Sequence of chain 4.B:
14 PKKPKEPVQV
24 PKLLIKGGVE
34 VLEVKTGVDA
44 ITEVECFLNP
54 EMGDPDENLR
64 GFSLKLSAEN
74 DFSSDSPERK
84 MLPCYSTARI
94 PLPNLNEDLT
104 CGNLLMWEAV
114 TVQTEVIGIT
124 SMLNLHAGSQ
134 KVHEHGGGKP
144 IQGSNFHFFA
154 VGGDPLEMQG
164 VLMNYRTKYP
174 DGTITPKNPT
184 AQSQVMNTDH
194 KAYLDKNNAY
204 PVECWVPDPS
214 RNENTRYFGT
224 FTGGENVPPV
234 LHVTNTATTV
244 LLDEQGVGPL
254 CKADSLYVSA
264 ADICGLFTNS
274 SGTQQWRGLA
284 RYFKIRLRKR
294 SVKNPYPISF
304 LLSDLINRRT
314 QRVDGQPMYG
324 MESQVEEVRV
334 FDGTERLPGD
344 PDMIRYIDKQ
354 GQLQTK

Sequence of chain 4.A:
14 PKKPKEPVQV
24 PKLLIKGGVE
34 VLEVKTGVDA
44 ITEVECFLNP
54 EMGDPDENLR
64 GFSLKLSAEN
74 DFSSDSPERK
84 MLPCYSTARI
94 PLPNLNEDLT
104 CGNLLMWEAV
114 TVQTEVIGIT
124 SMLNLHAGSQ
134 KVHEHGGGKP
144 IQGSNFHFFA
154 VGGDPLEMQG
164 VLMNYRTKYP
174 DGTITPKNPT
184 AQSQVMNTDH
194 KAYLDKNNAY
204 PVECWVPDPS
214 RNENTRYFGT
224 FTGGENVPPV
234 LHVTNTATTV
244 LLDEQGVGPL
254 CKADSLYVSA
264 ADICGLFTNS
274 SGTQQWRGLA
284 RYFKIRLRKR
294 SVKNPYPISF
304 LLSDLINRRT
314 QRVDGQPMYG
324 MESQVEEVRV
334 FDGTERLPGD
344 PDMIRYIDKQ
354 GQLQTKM

A protein and the small-molecule ligand that binds it are described below.
Small molecule (SMILES): CC(=O)N[C@H]1[C@H]([C@H](O)[C@H](O)CO)O[C@@](O[C@H](CO)[C@@H](O)[C@@H]2O[C@@H](C(=O)O)C[C@H](O)[C@H]2NC(C)=O)(C(=O)O)C[C@@H]1O

Sequence of chain 4.C:
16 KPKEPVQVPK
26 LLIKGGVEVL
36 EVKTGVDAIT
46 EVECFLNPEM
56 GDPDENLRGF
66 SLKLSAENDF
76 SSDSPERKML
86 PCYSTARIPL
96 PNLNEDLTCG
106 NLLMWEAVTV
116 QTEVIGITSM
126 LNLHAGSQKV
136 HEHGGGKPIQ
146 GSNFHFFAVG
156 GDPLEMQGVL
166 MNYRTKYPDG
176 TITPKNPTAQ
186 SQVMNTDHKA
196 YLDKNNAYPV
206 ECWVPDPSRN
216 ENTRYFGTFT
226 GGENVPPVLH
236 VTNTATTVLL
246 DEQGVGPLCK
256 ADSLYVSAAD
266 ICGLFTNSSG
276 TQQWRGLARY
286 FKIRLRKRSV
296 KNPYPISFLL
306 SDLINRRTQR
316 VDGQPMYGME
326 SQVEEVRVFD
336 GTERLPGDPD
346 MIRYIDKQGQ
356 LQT

Binding-site contacts:
Ligand atom C9 contacts residue GLN278 of chain 4.B at 3.2 Å.
Ligand atom N5 contacts residue ASN272 of chain 4.B at 3.2 Å (h-bond).
Ligand atom O9 contacts residue GLN278 of chain 4.B at 4.0 Å.
Ligand atom C10 contacts residue ASN272 of chain 4.B at 4.0 Å.
Ligand atom C9 contacts residue LEU67 of chain 4.B at 4.1 Å (hydrophobic).
Ligand atom O1A contacts residue SER274 of chain 4.B at 2.6 Å (h-bond).
Ligand atom O8 contacts residue LYS68 of chain 4.B at 3.4 Å.
Ligand atom O1B contacts residue SER274 of chain 4.B at 4.1 Å.
Ligand atom C1 contacts residue SER274 of chain 4.B at 3.7 Å.
Ligand atom C9 contacts residue LYS68 of chain 4.B at 3.8 Å.
Ligand atom O9 contacts residue LEU67 of chain 4.B at 3.3 Å.
Ligand atom C5 contacts residue ASN272 of chain 4.B at 4.1 Å.
Ligand atom C7 contacts residue GLN278 of chain 4.B at 3.8 Å.
Ligand atom C11 contacts residue SER274 of chain 4.B at 4.0 Å.
Ligand atom O9 contacts residue LYS68 of chain 4.B at 2.9 Å (salt-bridge).
Ligand atom N5 contacts residue GLN278 of chain 4.B at 3.9 Å.
Ligand atom O1B contacts residue LYS68 of chain 4.B at 3.9 Å.
Ligand atom O1A contacts residue LYS68 of chain 4.B at 2.9 Å.
Ligand atom C10 contacts residue GLN278 of chain 4.B at 4.0 Å.
Ligand atom C8 contacts residue GLN278 of chain 4.B at 3.6 Å.
Ligand atom C11 contacts residue PHE270 of chain 4.B at 3.8 Å (hydrophobic).
Ligand atom C11 contacts residue THR276 of chain 4.B at 3.3 Å.
Ligand atom C11 contacts residue GLN278 of chain 4.B at 3.5 Å.
Ligand atom O1B contacts residue THR276 of chain 4.B at 3.7 Å.
Ligand atom C4 contacts residue ASN272 of chain 4.B at 4.1 Å.
Ligand atom C1 contacts residue LYS68 of chain 4.B at 3.6 Å.
Ligand atom C11 contacts residue ASN272 of chain 4.B at 3.6 Å.
Ligand atom O10 contacts residue LEU62 of chain 4.B at 4.0 Å.
Ligand atom C1 contacts residue ASN272 of chain 4.B at 3.8 Å.
Ligand atom O8 contacts residue GLN278 of chain 4.B at 3.5 Å (h-bond).
Ligand atom O8 contacts residue ASN272 of chain 4.B at 3.5 Å (h-bond).
Ligand atom O7 contacts residue LEU62 of chain 4.B at 3.8 Å.
Ligand atom C11 contacts residue PHE65 of chain 4.B at 3.8 Å (hydrophobic).
Ligand atom C11 contacts residue LEU62 of chain 4.B at 4.1 Å (hydrophobic).
Ligand atom C6 contacts residue ASN272 of chain 4.B at 3.6 Å.
Ligand atom C11 contacts residue HIS138 of chain 4.A at 3.5 Å.
Ligand atom O1B contacts residue ASN272 of chain 4.B at 3.4 Å (h-bond).
Ligand atom C11 contacts residue PHE75 of chain 4.C at 2.3 Å (hydrophobic).
Ligand atom O10 contacts residue PHE75 of chain 4.C at 3.0 Å.
Ligand atom C10 contacts residue PHE75 of chain 4.C at 3.1 Å (hydrophobic).